Sequence of chain 1.B:
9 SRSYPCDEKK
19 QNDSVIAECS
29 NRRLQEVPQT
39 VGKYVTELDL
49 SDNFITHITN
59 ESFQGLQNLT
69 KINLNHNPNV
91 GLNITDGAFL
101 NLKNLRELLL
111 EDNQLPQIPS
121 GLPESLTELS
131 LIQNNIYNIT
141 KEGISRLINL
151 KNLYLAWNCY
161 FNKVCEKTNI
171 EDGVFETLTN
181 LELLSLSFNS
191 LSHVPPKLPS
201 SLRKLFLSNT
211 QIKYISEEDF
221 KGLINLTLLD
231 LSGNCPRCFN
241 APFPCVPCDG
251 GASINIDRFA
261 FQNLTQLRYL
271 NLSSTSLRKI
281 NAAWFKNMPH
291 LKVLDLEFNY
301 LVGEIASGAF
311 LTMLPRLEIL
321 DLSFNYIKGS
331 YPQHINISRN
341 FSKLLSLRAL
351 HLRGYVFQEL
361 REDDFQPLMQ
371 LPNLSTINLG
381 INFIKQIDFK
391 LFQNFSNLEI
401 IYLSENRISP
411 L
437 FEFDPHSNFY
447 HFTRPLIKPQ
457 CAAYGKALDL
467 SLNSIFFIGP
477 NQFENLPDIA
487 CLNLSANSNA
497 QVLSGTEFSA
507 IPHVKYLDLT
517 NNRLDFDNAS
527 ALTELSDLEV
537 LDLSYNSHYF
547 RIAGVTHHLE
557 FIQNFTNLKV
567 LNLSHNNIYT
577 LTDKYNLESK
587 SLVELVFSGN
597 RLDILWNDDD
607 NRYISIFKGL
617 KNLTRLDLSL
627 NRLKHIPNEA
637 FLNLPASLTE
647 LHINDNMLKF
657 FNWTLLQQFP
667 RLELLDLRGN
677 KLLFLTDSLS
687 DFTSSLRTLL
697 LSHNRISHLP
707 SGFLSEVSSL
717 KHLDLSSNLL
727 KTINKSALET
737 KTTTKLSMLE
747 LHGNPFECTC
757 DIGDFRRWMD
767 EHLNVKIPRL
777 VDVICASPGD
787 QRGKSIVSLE

Sequence of chain 1.A:
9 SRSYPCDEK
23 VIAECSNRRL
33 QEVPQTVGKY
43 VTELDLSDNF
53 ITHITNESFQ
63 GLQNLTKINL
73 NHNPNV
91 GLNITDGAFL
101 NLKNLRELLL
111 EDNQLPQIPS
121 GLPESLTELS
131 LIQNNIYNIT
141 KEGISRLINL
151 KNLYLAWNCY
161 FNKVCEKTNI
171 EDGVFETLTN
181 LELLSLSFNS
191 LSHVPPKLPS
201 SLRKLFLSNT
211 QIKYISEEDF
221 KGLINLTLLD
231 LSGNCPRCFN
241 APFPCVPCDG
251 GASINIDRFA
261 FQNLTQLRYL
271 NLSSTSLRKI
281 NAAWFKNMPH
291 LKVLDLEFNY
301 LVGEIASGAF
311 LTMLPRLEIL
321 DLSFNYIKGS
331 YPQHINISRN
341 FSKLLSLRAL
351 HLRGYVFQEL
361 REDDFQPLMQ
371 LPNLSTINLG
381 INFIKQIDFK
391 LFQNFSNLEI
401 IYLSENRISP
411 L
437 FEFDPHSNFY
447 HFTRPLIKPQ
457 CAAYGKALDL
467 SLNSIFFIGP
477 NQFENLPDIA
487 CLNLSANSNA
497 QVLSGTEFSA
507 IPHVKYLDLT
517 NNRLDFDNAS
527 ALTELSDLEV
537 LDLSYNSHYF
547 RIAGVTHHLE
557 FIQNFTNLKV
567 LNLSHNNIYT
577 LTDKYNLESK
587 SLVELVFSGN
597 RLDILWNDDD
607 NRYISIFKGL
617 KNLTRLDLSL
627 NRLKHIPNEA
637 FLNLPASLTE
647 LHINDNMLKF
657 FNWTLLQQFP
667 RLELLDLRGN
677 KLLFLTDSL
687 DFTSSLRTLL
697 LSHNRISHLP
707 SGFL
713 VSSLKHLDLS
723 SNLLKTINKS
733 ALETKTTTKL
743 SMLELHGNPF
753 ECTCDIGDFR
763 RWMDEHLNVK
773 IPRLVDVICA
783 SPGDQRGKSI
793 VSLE

A small-molecule ligand and the protein it binds are described below.
Small molecule (SMILES): CCCC[C@](C)(CO)Nc1nc(N)nc2cc(F)cnc12

Binding-site contacts:
Ligand atom C01 contacts residue ASP521 of chain 1.A at 3.5 Å.
Ligand atom C12 contacts residue VAL551 of chain 1.A at 3.9 Å (hydrophobic).
Ligand atom C07 contacts residue THR552 of chain 1.A at 3.5 Å.
Ligand atom C20 contacts residue PHE383 of chain 1.B at 3.4 Å (hydrophobic).
Ligand atom C12 contacts residue TYR326 of chain 1.B at 3.7 Å (hydrophobic).
Ligand atom N17 contacts residue VAL356 of chain 1.B at 3.7 Å.
Ligand atom C16 contacts residue TYR326 of chain 1.B at 3.4 Å (hydrophobic).
Ligand atom O14 contacts residue ASP523 of chain 1.A at 3.1 Å (salt-bridge).
Ligand atom N08 contacts residue THR552 of chain 1.A at 2.8 Å (h-bond).
Ligand atom C13 contacts residue THR552 of chain 1.A at 4.0 Å.
Ligand atom C03 contacts residue PHE383 of chain 1.B at 4.0 Å (hydrophobic).
Ligand atom C11 contacts residue VAL356 of chain 1.B at 3.6 Å (hydrophobic).
Ligand atom F21 contacts residue PHE383 of chain 1.B at 3.7 Å.
Ligand atom C18 contacts residue TYR331 of chain 1.B at 3.8 Å (hydrophobic).
Ligand atom N04 contacts residue PHE383 of chain 1.B at 3.2 Å.
Ligand atom C07 contacts residue ASP523 of chain 1.A at 3.5 Å.
Ligand atom C03 contacts residue ASP523 of chain 1.A at 3.7 Å.
Ligand atom C07 contacts residue PHE383 of chain 1.B at 3.7 Å (hydrophobic).
Ligand atom N05 contacts residue THR552 of chain 1.A at 3.4 Å (h-bond).
Ligand atom C15 contacts residue GLY550 of chain 1.A at 3.6 Å.
Ligand atom C16 contacts residue ILE327 of chain 1.B at 3.8 Å (hydrophobic).
Ligand atom C16 contacts residue LYS328 of chain 1.B at 3.9 Å.
Ligand atom N17 contacts residue PHE383 of chain 1.B at 3.9 Å.
Ligand atom C01 contacts residue PHE383 of chain 1.B at 3.5 Å (hydrophobic).
Ligand atom C13 contacts residue ASP523 of chain 1.A at 3.6 Å.
Ligand atom C15 contacts residue VAL356 of chain 1.B at 4.0 Å (hydrophobic).
Ligand atom N08 contacts residue ASP523 of chain 1.A at 3.5 Å.
Ligand atom C12 contacts residue GLY550 of chain 1.A at 3.3 Å.
Ligand atom N04 contacts residue ASP521 of chain 1.A at 2.7 Å (salt-bridge).
Ligand atom C19 contacts residue PHE383 of chain 1.B at 3.5 Å (hydrophobic).
Ligand atom C10 contacts residue TYR326 of chain 1.B at 3.5 Å (hydrophobic).
Ligand atom C16 contacts residue GLY329 of chain 1.B at 3.6 Å.
Ligand atom C18 contacts residue PHE383 of chain 1.B at 3.9 Å (hydrophobic).
Ligand atom C20 contacts residue ASP521 of chain 1.A at 3.4 Å.
Ligand atom F21 contacts residue TYR331 of chain 1.B at 3.5 Å.
Ligand atom N05 contacts residue ASP523 of chain 1.A at 3.4 Å (salt-bridge).
Ligand atom N08 contacts residue ASP521 of chain 1.A at 3.0 Å (salt-bridge).
Ligand atom C02 contacts residue PHE383 of chain 1.B at 3.7 Å (hydrophobic).
Ligand atom O14 contacts residue GLY329 of chain 1.B at 3.8 Å.
Ligand atom C07 contacts residue ASP521 of chain 1.A at 3.6 Å.